A protein and the small-molecule ligand that binds it are described below.
Small molecule (SMILES): Nc1ncnc2c1ncn2[C@@H]1O[C@H](CO[P](=O)(O)O[P](=O)(O)OC[C@H]2O[C@@H](O)[C@H](O)[C@@H]2O)[C@@H](O)[C@H]1O

Binding-site contacts:
Ligand atom C2' contacts residue TYR1492 of chain 1.A at 3.4 Å (hydrophobic).
Ligand atom O3D contacts residue LEU1386 of chain 1.A at 4.3 Å.
Ligand atom N7 contacts residue ARG1440 of chain 1.A at 3.3 Å (salt-bridge).
Ligand atom C2D contacts residue LEU1388 of chain 1.A at 3.7 Å (hydrophobic).
Ligand atom PA contacts residue ARG1440 of chain 1.A at 3.3 Å.
Ligand atom N6 contacts residue ASN1494 of chain 1.A at 3.0 Å (h-bond).
Ligand atom C4D contacts residue SER1389 of chain 1.A at 4.0 Å.
Ligand atom C6 contacts residue TYR1492 of chain 1.A at 3.9 Å (hydrophobic).
Ligand atom O4' contacts residue PRO1255 of chain 1.A at 4.2 Å.
Ligand atom C6 contacts residue PRO1439 of chain 1.A at 4.3 Å (hydrophobic).
Ligand atom O3A contacts residue ARG1440 of chain 1.A at 3.9 Å.
Ligand atom C5' contacts residue ARG1440 of chain 1.A at 4.3 Å.
Ligand atom O5' contacts residue ARG1440 of chain 1.A at 3.2 Å (salt-bridge).
Ligand atom O3D contacts residue SER1389 of chain 1.A at 2.3 Å (h-bond).
Ligand atom C3D contacts residue LEU1388 of chain 1.A at 4.2 Å (hydrophobic).
Ligand atom O4' contacts residue ARG1440 of chain 1.A at 4.3 Å.
Ligand atom N1 contacts residue ASN1494 of chain 1.A at 4.3 Å.
Ligand atom N3 contacts residue TYR1492 of chain 1.A at 3.6 Å.
Ligand atom C5 contacts residue ASP1438 of chain 1.A at 3.7 Å.
Ligand atom C5 contacts residue TYR1492 of chain 1.A at 4.1 Å (hydrophobic).
Ligand atom C3D contacts residue SER1389 of chain 1.A at 3.6 Å.
Ligand atom N9 contacts residue ARG1440 of chain 1.A at 4.3 Å.
Ligand atom N7 contacts residue ASP1438 of chain 1.A at 3.5 Å (salt-bridge).
Ligand atom N1 contacts residue TYR1492 of chain 1.A at 3.5 Å.
Ligand atom O2D contacts residue SER1389 of chain 1.A at 3.9 Å.
Ligand atom N6 contacts residue ASP1438 of chain 1.A at 2.5 Å (salt-bridge).
Ligand atom O3D contacts residue LEU1388 of chain 1.A at 3.5 Å (h-bond).
Ligand atom C4D contacts residue LEU1386 of chain 1.A at 3.7 Å (hydrophobic).
Ligand atom O2' contacts residue TYR1492 of chain 1.A at 2.3 Å (h-bond).
Ligand atom C8 contacts residue ARG1440 of chain 1.A at 3.2 Å.
Ligand atom C6 contacts residue ASP1438 of chain 1.A at 3.4 Å.
Ligand atom C6 contacts residue ASN1494 of chain 1.A at 4.3 Å.
Ligand atom O2D contacts residue LEU1388 of chain 1.A at 2.4 Å (h-bond).
Ligand atom C1' contacts residue TYR1492 of chain 1.A at 4.2 Å (hydrophobic).
Ligand atom N9 contacts residue TYR1492 of chain 1.A at 4.3 Å.
Ligand atom O2A contacts residue ARG1440 of chain 1.A at 2.4 Å (salt-bridge).
Ligand atom O4D contacts residue LEU1386 of chain 1.A at 4.2 Å.
Ligand atom C4 contacts residue TYR1492 of chain 1.A at 3.8 Å (hydrophobic).
Ligand atom N6 contacts residue PRO1439 of chain 1.A at 4.4 Å.
Ligand atom C2 contacts residue TYR1492 of chain 1.A at 3.4 Å (hydrophobic).

Sequence of chain 1.A:
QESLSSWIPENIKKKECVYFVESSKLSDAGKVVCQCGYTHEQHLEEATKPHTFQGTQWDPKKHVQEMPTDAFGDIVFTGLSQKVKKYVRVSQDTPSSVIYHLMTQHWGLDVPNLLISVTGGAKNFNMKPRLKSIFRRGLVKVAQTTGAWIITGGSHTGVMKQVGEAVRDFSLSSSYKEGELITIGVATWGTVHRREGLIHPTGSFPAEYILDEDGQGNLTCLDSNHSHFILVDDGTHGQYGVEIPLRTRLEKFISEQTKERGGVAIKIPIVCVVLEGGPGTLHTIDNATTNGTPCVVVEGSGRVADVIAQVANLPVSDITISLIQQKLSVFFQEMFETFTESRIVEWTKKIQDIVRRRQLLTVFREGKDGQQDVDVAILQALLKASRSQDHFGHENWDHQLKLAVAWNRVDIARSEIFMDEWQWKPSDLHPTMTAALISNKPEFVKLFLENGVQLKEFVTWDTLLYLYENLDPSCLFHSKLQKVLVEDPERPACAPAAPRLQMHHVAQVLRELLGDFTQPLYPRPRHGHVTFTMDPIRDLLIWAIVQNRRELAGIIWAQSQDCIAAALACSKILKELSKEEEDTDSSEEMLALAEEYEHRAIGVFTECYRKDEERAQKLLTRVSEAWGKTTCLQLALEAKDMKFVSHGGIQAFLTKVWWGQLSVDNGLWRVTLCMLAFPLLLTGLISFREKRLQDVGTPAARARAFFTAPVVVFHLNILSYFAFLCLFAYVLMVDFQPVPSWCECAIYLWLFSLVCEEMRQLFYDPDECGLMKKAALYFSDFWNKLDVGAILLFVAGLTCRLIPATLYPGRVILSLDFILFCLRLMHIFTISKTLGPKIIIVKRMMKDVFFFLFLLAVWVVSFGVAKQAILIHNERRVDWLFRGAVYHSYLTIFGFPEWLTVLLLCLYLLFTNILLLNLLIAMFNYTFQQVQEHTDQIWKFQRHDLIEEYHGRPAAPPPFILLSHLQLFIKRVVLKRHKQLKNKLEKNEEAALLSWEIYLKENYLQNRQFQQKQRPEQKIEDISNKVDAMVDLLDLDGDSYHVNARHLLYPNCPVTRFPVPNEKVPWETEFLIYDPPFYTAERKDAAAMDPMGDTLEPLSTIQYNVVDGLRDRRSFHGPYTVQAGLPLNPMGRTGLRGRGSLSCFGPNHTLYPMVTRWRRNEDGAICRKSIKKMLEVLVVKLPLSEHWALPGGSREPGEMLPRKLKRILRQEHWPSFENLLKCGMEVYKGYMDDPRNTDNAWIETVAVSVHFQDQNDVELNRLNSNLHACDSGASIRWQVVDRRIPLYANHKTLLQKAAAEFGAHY